Sequence of chain 3.A:
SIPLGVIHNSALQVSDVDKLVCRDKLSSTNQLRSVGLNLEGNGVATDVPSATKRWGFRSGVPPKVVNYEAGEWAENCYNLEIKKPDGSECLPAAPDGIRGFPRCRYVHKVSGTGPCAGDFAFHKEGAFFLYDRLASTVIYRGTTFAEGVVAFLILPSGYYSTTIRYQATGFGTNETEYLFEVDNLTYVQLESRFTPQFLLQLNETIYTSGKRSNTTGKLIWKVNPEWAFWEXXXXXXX

This protein binds this small molecule.
Small molecule (SMILES): CC(=O)N[C@@H]1[C@@H](O)[C@H](O)[C@@H](CO)O[C@H]1O

Binding-site contacts:
Ligand atom O6 contacts residue ASN201 of chain 3.A at 4.3 Å.
Ligand atom C3 contacts residue ASN201 of chain 3.A at 3.7 Å.
Ligand atom O5 contacts residue ASN201 of chain 3.A at 2.4 Å (h-bond).
Ligand atom C4 contacts residue ASN201 of chain 3.A at 4.2 Å.
Ligand atom C2 contacts residue ASN201 of chain 3.A at 2.4 Å.
Ligand atom C7 contacts residue ASN201 of chain 3.A at 3.6 Å.
Ligand atom C1 contacts residue ASN201 of chain 3.A at 1.4 Å.
Ligand atom C5 contacts residue ASN201 of chain 3.A at 3.7 Å.
Ligand atom N2 contacts residue ASN201 of chain 3.A at 2.8 Å (h-bond).
Ligand atom O7 contacts residue ASN201 of chain 3.A at 4.0 Å.